Sequence of chain 4.A:
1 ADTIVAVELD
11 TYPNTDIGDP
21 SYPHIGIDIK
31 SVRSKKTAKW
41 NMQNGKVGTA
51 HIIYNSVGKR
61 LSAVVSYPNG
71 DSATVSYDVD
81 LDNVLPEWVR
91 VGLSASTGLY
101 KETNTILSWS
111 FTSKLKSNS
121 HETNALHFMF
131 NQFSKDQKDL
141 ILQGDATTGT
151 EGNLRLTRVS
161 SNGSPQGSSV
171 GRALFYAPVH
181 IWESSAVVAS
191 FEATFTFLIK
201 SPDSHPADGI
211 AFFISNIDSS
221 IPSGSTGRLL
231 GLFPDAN

Binding-site contacts:
Ligand atom OXT contacts residue ASN124 of chain 4.A at 4.0 Å.
Ligand atom N contacts residue LEU126 of chain 4.A at 3.8 Å.
Ligand atom CA contacts residue ASP139 of chain 1.A at 3.9 Å.
Ligand atom N contacts residue VAL179 of chain 4.A at 3.6 Å.
Ligand atom O contacts residue ASP139 of chain 1.A at 2.5 Å (salt-bridge).
Ligand atom CA contacts residue HIS180 of chain 4.A at 3.7 Å.
Ligand atom O contacts residue HIS180 of chain 4.A at 4.2 Å.
Ligand atom OXT contacts residue PHE130 of chain 1.A at 3.4 Å.
Ligand atom CG contacts residue SER113 of chain 4.A at 2.6 Å.
Ligand atom CA contacts residue ALA125 of chain 4.A at 4.5 Å (hydrophobic).
Ligand atom CG contacts residue HIS180 of chain 4.A at 2.8 Å.
Ligand atom OXT contacts residue LEU126 of chain 4.A at 4.3 Å.
Ligand atom CB contacts residue LEU126 of chain 4.A at 3.7 Å (hydrophobic).
Ligand atom C contacts residue PHE130 of chain 1.A at 3.8 Å (hydrophobic).
Ligand atom CB contacts residue HIS180 of chain 4.A at 4.0 Å.
Ligand atom CG contacts residue VAL179 of chain 4.A at 4.2 Å (hydrophobic).
Ligand atom CG contacts residue LYS114 of chain 4.A at 4.2 Å.
Ligand atom C contacts residue ASP139 of chain 1.A at 3.2 Å.
Ligand atom OXT contacts residue MET129 of chain 1.A at 3.6 Å (h-bond).
Ligand atom CB contacts residue ASN124 of chain 4.A at 3.9 Å.
Ligand atom N contacts residue ASP139 of chain 1.A at 3.6 Å.
Ligand atom C contacts residue ALA125 of chain 4.A at 4.1 Å (hydrophobic).
Ligand atom CB contacts residue SER113 of chain 4.A at 3.9 Å.
Ligand atom C contacts residue ASN124 of chain 4.A at 4.2 Å.
Ligand atom CB contacts residue ALA125 of chain 4.A at 3.7 Å (hydrophobic).
Ligand atom OXT contacts residue ASP139 of chain 1.A at 3.7 Å.
Ligand atom N contacts residue PRO178 of chain 4.A at 4.3 Å.
Ligand atom CG contacts residue LEU115 of chain 4.A at 3.8 Å (hydrophobic).
Ligand atom CA contacts residue LEU126 of chain 4.A at 4.3 Å (hydrophobic).
Ligand atom N contacts residue HIS180 of chain 4.A at 3.1 Å (h-bond).
Ligand atom O contacts residue GLN137 of chain 1.A at 3.9 Å.
Ligand atom O contacts residue TRP88 of chain 4.A at 4.2 Å.
Ligand atom O contacts residue PHE130 of chain 1.A at 3.2 Å.
Ligand atom CG contacts residue ASN124 of chain 4.A at 4.3 Å.
Ligand atom OXT contacts residue ALA125 of chain 4.A at 3.1 Å (h-bond).

Sequence of chain 1.A:
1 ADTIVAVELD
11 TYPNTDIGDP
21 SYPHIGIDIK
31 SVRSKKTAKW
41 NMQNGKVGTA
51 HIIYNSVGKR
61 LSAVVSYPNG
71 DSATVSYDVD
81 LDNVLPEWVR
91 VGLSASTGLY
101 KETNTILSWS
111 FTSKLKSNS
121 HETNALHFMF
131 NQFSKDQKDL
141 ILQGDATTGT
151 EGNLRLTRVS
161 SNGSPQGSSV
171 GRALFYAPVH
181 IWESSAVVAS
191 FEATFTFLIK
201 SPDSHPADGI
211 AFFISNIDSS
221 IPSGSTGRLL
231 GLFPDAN

The small molecule below binds the protein below.
Small molecule (SMILES): CC[C@@H](N)C(=O)O